Sequence of chain 1.A:
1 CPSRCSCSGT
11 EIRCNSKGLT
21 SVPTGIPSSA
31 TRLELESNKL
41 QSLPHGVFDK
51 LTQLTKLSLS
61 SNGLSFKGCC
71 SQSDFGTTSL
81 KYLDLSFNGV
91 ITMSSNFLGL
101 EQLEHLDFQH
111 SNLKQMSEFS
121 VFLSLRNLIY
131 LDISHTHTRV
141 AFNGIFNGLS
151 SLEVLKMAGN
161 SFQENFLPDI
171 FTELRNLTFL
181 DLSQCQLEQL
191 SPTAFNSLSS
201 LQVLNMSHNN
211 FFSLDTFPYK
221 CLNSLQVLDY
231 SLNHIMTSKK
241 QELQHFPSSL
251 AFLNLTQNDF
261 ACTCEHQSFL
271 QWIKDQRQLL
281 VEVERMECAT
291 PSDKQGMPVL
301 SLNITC

Binding-site contacts:
Ligand atom O7 contacts residue ASN205 of chain 1.A at 3.7 Å.
Ligand atom O5 contacts residue SER183 of chain 1.A at 3.3 Å (h-bond).
Ligand atom C4 contacts residue NAG1 of chain 1.E at 4.2 Å.
Ligand atom C6 contacts residue NAG2 of chain 1.E at 4.0 Å.
Ligand atom C5 contacts residue ASN205 of chain 1.A at 3.6 Å.
Ligand atom O5 contacts residue ASP181 of chain 1.A at 4.2 Å.
Ligand atom C1 contacts residue ASP229 of chain 1.A at 3.6 Å.
Ligand atom C7 contacts residue ASN205 of chain 1.A at 3.4 Å.
Ligand atom C6 contacts residue SER183 of chain 1.A at 3.7 Å.
Ligand atom C2 contacts residue ASN205 of chain 1.A at 2.4 Å.
Ligand atom C5 contacts residue SER183 of chain 1.A at 4.1 Å.
Ligand atom O3 contacts residue NAG2 of chain 1.E at 3.2 Å (h-bond).
Ligand atom N2 contacts residue NAG1 of chain 1.E at 3.8 Å.
Ligand atom C3 contacts residue ASN205 of chain 1.A at 3.7 Å.
Ligand atom C8 contacts residue ASP229 of chain 1.A at 3.8 Å.
Ligand atom O6 contacts residue NAG2 of chain 1.E at 3.8 Å.
Ligand atom C8 contacts residue NAG2 of chain 1.E at 4.0 Å.
Ligand atom O6 contacts residue GLN184 of chain 1.A at 2.9 Å (h-bond).
Ligand atom O4 contacts residue NAG1 of chain 1.E at 3.6 Å.
Ligand atom N2 contacts residue ASN205 of chain 1.A at 2.8 Å (h-bond).
Ligand atom O7 contacts residue NAG1 of chain 1.E at 3.9 Å.
Ligand atom C2 contacts residue ASP229 of chain 1.A at 3.6 Å.
Ligand atom O6 contacts residue SER183 of chain 1.A at 2.7 Å (h-bond).
Ligand atom C6 contacts residue GLN184 of chain 1.A at 3.6 Å.
Ligand atom C1 contacts residue SER183 of chain 1.A at 4.2 Å.
Ligand atom C7 contacts residue NAG1 of chain 1.E at 4.0 Å.
Ligand atom C8 contacts residue VAL227 of chain 1.A at 3.8 Å (hydrophobic).
Ligand atom N2 contacts residue ASP229 of chain 1.A at 2.8 Å (salt-bridge).
Ligand atom C8 contacts residue LEU232 of chain 1.A at 3.6 Å (hydrophobic).
Ligand atom O5 contacts residue ASN205 of chain 1.A at 2.3 Å (h-bond).
Ligand atom C3 contacts residue NAG1 of chain 1.E at 3.6 Å.
Ligand atom C1 contacts residue ASN205 of chain 1.A at 1.4 Å.
Ligand atom O7 contacts residue NAG2 of chain 1.E at 3.1 Å (h-bond).
Ligand atom C1 contacts residue SER207 of chain 1.A at 4.1 Å.
Ligand atom C7 contacts residue NAG2 of chain 1.E at 3.8 Å.
Ligand atom C3 contacts residue ASP229 of chain 1.A at 3.9 Å.
Ligand atom C8 contacts residue NAG1 of chain 1.E at 3.3 Å.
Ligand atom O3 contacts residue NAG1 of chain 1.E at 3.0 Å (h-bond).
Ligand atom C7 contacts residue ASP229 of chain 1.A at 3.8 Å.
Ligand atom C4 contacts residue ASN205 of chain 1.A at 4.2 Å.

A protein and the small-molecule ligand that binds it are described below.
Small molecule (SMILES): CC(=O)N[C@H]1[C@H](O[C@H]2[C@H](O)[C@@H](NC(C)=O)CO[C@@H]2CO)O[C@H](CO)[C@@H](O)[C@@H]1O